Binding-site contacts:
Ligand atom O4 contacts residue HIS298 of chain 5.B at 3.1 Å (h-bond).
Ligand atom C6 contacts residue ASN93 of chain 5.B at 3.2 Å.
Ligand atom O4 contacts residue THR291 of chain 5.B at 3.3 Å.
Ligand atom C5 contacts residue ASN93 of chain 5.B at 4.0 Å.
Ligand atom C3 contacts residue GLY78 of chain 5.B at 3.8 Å.
Ligand atom C2 contacts residue GLY78 of chain 5.B at 3.9 Å.
Ligand atom C1 contacts residue ARG77 of chain 5.B at 3.3 Å.
Ligand atom C3 contacts residue ARG77 of chain 5.B at 4.0 Å.
Ligand atom O4 contacts residue VAL296 of chain 5.B at 4.2 Å.
Ligand atom C4 contacts residue TYR72 of chain 5.B at 3.9 Å (hydrophobic).
Ligand atom C4 contacts residue ARG77 of chain 5.B at 3.8 Å.
Ligand atom C1 contacts residue GLY78 of chain 5.B at 4.1 Å.
Ligand atom C9 contacts residue ARG77 of chain 5.B at 3.5 Å.
Ligand atom O3 contacts residue ASN80 of chain 5.B at 3.9 Å.
Ligand atom C5 contacts residue ARG77 of chain 5.B at 4.2 Å.
Ligand atom O3 contacts residue ARG77 of chain 5.B at 4.1 Å.
Ligand atom C10 contacts residue TYR72 of chain 5.B at 3.6 Å (hydrophobic).
Ligand atom O1B contacts residue TYR72 of chain 5.B at 3.8 Å.
Ligand atom O4 contacts residue ILE79 of chain 5.B at 3.8 Å.
Ligand atom O1B contacts residue ARG77 of chain 5.B at 2.7 Å (salt-bridge).
Ligand atom O3 contacts residue VAL296 of chain 5.B at 3.9 Å.
Ligand atom C11 contacts residue TYR72 of chain 5.B at 3.5 Å (hydrophobic).
Ligand atom O1A contacts residue TYR72 of chain 5.B at 3.0 Å.
Ligand atom C2 contacts residue VAL296 of chain 5.B at 4.3 Å (hydrophobic).
Ligand atom C5 contacts residue TYR72 of chain 5.B at 3.7 Å (hydrophobic).
Ligand atom C4 contacts residue HIS298 of chain 5.B at 3.5 Å.
Ligand atom O1A contacts residue ARG77 of chain 5.B at 3.2 Å (salt-bridge).
Ligand atom C3 contacts residue HIS298 of chain 5.B at 3.5 Å.
Ligand atom O1A contacts residue GLY78 of chain 5.B at 3.9 Å.
Ligand atom O4 contacts residue GLY78 of chain 5.B at 3.1 Å.
Ligand atom O3 contacts residue GLY78 of chain 5.B at 3.0 Å.
Ligand atom C3 contacts residue VAL296 of chain 5.B at 3.5 Å (hydrophobic).
Ligand atom C3 contacts residue GLY78 of chain 5.B at 3.8 Å.
Ligand atom O4 contacts residue ASN80 of chain 5.B at 4.3 Å.
Ligand atom C4 contacts residue GLY78 of chain 5.B at 3.3 Å.
Ligand atom C1 contacts residue TYR72 of chain 5.B at 3.7 Å (hydrophobic).
Ligand atom N5 contacts residue TYR72 of chain 5.B at 2.8 Å (h-bond).
Ligand atom C11 contacts residue ASP85 of chain 5.C at 3.7 Å.
Ligand atom O6 contacts residue ASN93 of chain 5.B at 3.5 Å (h-bond).
Ligand atom C6 contacts residue TYR72 of chain 5.B at 3.9 Å (hydrophobic).

This protein binds this small molecule.
Small molecule (SMILES): CC(=O)N[C@H]1[C@H]([C@H](O)[C@H](O)CO)O[C@@](O[C@H]2[C@@H](O)[C@@H](CO)O[C@@H](O[C@H]3[C@H](O)[C@@H](O)[C@H](O)O[C@@H]3CO)[C@@H]2O)(C(=O)O)C[C@@H]1O

Sequence of chain 5.C:
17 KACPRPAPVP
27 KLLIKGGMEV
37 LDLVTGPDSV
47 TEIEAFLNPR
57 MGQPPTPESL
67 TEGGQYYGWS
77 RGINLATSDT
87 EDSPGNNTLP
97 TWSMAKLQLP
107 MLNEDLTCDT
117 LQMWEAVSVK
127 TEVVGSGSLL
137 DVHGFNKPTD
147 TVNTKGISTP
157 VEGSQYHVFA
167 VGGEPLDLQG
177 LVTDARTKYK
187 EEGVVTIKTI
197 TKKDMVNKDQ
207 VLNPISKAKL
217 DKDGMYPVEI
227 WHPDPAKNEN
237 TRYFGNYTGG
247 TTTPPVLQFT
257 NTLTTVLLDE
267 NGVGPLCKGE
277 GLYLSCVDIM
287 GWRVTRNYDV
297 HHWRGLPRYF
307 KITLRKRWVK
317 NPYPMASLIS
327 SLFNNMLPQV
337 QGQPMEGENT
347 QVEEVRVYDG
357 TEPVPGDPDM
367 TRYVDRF

Sequence of chain 5.B:
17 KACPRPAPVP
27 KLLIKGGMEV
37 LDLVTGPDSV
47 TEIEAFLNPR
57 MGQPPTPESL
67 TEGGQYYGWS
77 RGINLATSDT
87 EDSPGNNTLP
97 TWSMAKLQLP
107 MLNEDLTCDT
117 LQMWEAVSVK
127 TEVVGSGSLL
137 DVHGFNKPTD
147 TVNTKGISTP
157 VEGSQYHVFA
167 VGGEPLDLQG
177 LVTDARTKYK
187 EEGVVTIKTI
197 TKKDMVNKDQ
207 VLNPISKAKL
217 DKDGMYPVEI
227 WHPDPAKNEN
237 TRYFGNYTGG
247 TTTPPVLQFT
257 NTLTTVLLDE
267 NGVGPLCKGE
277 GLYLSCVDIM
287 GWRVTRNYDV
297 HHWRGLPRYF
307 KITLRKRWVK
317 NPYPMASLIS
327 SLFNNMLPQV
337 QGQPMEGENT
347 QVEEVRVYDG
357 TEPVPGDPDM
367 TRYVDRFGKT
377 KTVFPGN